Binding-site contacts:
Ligand atom O4 contacts residue LEU209 of chain 1.C at 3.3 Å (h-bond).
Ligand atom O2C contacts residue HIS211 of chain 1.C at 3.2 Å.
Ligand atom O4' contacts residue GLN131 of chain 1.C at 2.5 Å (h-bond).
Ligand atom C3' contacts residue GLU231 of chain 1.C at 3.3 Å.
Ligand atom O1A contacts residue HIS235 of chain 1.C at 2.7 Å (h-bond).
Ligand atom C3C contacts residue GLU239 of chain 1.C at 3.5 Å.
Ligand atom O2A contacts residue VAL236 of chain 1.C at 3.2 Å (h-bond).
Ligand atom O3' contacts residue GLY233 of chain 1.C at 2.9 Å (h-bond).
Ligand atom O2C contacts residue GLU239 of chain 1.C at 2.6 Å (salt-bridge).
Ligand atom C6' contacts residue ASN20 of chain 1.C at 3.5 Å.
Ligand atom O3C contacts residue ARG22 of chain 1.C at 3.0 Å (salt-bridge).
Ligand atom O3C contacts residue GLU239 of chain 1.C at 2.6 Å (salt-bridge).
Ligand atom O2' contacts residue LYS158 of chain 1.C at 3.2 Å (salt-bridge).
Ligand atom O3' contacts residue GLY232 of chain 1.C at 3.0 Å (h-bond).
Ligand atom O4C contacts residue ARG22 of chain 1.C at 3.5 Å (salt-bridge).
Ligand atom C2' contacts residue PO41 of chain 1.I at 3.1 Å.
Ligand atom PA contacts residue HIS235 of chain 1.C at 3.3 Å.
Ligand atom O6' contacts residue GLY19 of chain 1.C at 2.9 Å (h-bond).
Ligand atom O2B contacts residue LYS158 of chain 1.C at 2.7 Å (salt-bridge).
Ligand atom O2' contacts residue PO41 of chain 1.I at 3.1 Å (h-bond).
Ligand atom O5C contacts residue HIS235 of chain 1.C at 3.3 Å.
Ligand atom O1A contacts residue ALA234 of chain 1.C at 3.5 Å.
Ligand atom O2A contacts residue HIS235 of chain 1.C at 3.2 Å (h-bond).
Ligand atom O6' contacts residue THR23 of chain 1.C at 2.8 Å (h-bond).
Ligand atom C3C contacts residue HIS235 of chain 1.C at 3.6 Å.
Ligand atom N3 contacts residue THR214 of chain 1.C at 3.2 Å (h-bond).
Ligand atom O1B contacts residue GLY19 of chain 1.C at 3.2 Å.
Ligand atom O3C contacts residue HIS211 of chain 1.C at 3.5 Å (h-bond).
Ligand atom O2' contacts residue GLU231 of chain 1.C at 2.9 Å (salt-bridge).
Ligand atom O3' contacts residue GLU231 of chain 1.C at 2.6 Å (salt-bridge).
Ligand atom O6' contacts residue ASN20 of chain 1.C at 2.8 Å (h-bond).
Ligand atom N3 contacts residue LEU209 of chain 1.C at 3.1 Å (h-bond).
Ligand atom O3A contacts residue LYS158 of chain 1.C at 3.5 Å (salt-bridge).
Ligand atom O3B contacts residue GLY19 of chain 1.C at 3.5 Å.
Ligand atom O4 contacts residue ILE181 of chain 1.C at 3.4 Å.
Ligand atom O2 contacts residue HIS211 of chain 1.C at 3.1 Å.
Ligand atom C6' contacts residue THR23 of chain 1.C at 3.2 Å.
Ligand atom C1' contacts residue PO41 of chain 1.I at 3.3 Å.
Ligand atom O5' contacts residue ASN20 of chain 1.C at 2.7 Å (h-bond).
Ligand atom O4' contacts residue GLY233 of chain 1.C at 2.6 Å (h-bond).

Sequence of chain 1.C:
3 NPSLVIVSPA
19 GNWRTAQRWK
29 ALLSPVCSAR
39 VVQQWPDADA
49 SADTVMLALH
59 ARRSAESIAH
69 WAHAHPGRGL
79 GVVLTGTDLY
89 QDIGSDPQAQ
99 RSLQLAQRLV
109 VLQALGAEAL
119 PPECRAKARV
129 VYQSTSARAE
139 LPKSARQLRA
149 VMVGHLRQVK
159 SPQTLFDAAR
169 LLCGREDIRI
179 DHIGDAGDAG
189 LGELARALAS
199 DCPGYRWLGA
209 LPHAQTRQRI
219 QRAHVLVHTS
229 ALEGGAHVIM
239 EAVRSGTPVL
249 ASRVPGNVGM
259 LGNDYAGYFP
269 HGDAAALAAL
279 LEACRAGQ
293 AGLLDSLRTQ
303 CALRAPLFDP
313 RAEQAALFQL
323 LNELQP

A small-molecule ligand and the protein it binds are described below.
Small molecule (SMILES): O=c1ccn([C@@H]2O[C@H](CO[P](=O)(O)O[P](=O)(O)O[C@H]3O[C@H](CO)[C@@H](O)[C@H](O)[C@H]3O)[C@@H](O)[C@H]2O)c(=O)[nH]1